Sequence of chain 12.K:
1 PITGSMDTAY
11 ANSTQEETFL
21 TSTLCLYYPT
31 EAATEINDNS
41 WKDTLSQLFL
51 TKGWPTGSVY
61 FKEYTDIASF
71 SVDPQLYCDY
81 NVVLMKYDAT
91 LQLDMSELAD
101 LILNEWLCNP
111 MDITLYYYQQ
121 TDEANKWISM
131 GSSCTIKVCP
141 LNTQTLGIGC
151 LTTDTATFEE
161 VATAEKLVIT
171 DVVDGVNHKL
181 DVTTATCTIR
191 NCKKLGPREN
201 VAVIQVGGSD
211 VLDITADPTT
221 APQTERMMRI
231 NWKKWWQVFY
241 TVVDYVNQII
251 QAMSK

Binding-site contacts:
Ligand atom C2 contacts residue ASN12 of chain 12.K at 3.3 Å.
Ligand atom O5 contacts residue ASN12 of chain 12.K at 2.8 Å (h-bond).
Ligand atom N2 contacts residue ASN12 of chain 12.K at 3.8 Å.
Ligand atom C1 contacts residue ASN12 of chain 12.K at 2.2 Å.
Ligand atom C7 contacts residue ASN12 of chain 12.K at 3.9 Å.
Ligand atom C5 contacts residue ASN12 of chain 12.K at 4.2 Å.
Ligand atom O7 contacts residue ASN12 of chain 12.K at 3.6 Å.

The small molecule below binds the protein below.
Small molecule (SMILES): CC(=O)N[C@H]1[C@H](O[C@H]2[C@H](O)[C@@H](NC(C)=O)CO[C@@H]2CO)O[C@H](CO)[C@@H](O)[C@@H]1O